This protein binds this small molecule.
Small molecule (SMILES): N[C@@H](CS)C(=O)O

Binding-site contacts:
Ligand atom CA contacts residue GLY295 of chain 1.B at 3.9 Å.
Ligand atom OXT contacts residue ASN155 of chain 1.B at 3.5 Å (h-bond).
Ligand atom CA contacts residue GLN224 of chain 1.B at 4.4 Å.
Ligand atom N contacts residue LYS127 of chain 1.B at 2.5 Å (salt-bridge).
Ligand atom SG contacts residue PHE225 of chain 1.B at 3.7 Å.
Ligand atom OXT contacts residue LYS127 of chain 1.B at 2.7 Å (salt-bridge).
Ligand atom OXT contacts residue SER153 of chain 1.B at 3.5 Å (h-bond).
Ligand atom CA contacts residue PLP1 of chain 1.F at 3.1 Å.
Ligand atom SG contacts residue GLY261 of chain 1.B at 3.6 Å.
Ligand atom C contacts residue ASN155 of chain 1.B at 4.4 Å.
Ligand atom OXT contacts residue THR152 of chain 1.B at 3.5 Å (h-bond).
Ligand atom C contacts residue LYS127 of chain 1.B at 3.0 Å.
Ligand atom SG contacts residue THR262 of chain 1.B at 3.7 Å.
Ligand atom O contacts residue GLN224 of chain 1.B at 3.0 Å (h-bond).
Ligand atom C contacts residue PLP1 of chain 1.F at 3.9 Å.
Ligand atom O contacts residue THR152 of chain 1.B at 2.7 Å (h-bond).
Ligand atom C contacts residue SER154 of chain 1.B at 4.3 Å.
Ligand atom C contacts residue THR152 of chain 1.B at 3.5 Å.
Ligand atom CB contacts residue SER153 of chain 1.B at 2.7 Å.
Ligand atom O contacts residue PHE156 of chain 1.B at 3.5 Å.
Ligand atom N contacts residue GLY295 of chain 1.B at 3.0 Å (h-bond).
Ligand atom OXT contacts residue PLP1 of chain 1.F at 3.6 Å.
Ligand atom CA contacts residue LYS127 of chain 1.B at 2.8 Å.
Ligand atom SG contacts residue SER153 of chain 1.B at 4.4 Å.
Ligand atom OXT contacts residue PHE156 of chain 1.B at 2.8 Å (h-bond).
Ligand atom C contacts residue PHE156 of chain 1.B at 3.8 Å (hydrophobic).
Ligand atom CB contacts residue LYS127 of chain 1.B at 4.3 Å.
Ligand atom SG contacts residue GLY295 of chain 1.B at 3.8 Å.
Ligand atom N contacts residue SER153 of chain 1.B at 3.2 Å (h-bond).
Ligand atom CB contacts residue PLP1 of chain 1.F at 4.3 Å.
Ligand atom CA contacts residue SER153 of chain 1.B at 3.0 Å.
Ligand atom O contacts residue SER153 of chain 1.B at 3.0 Å (h-bond).
Ligand atom O contacts residue SER154 of chain 1.B at 4.1 Å.
Ligand atom CB contacts residue GLY295 of chain 1.B at 3.5 Å.
Ligand atom OXT contacts residue SER154 of chain 1.B at 4.2 Å.
Ligand atom O contacts residue LYS127 of chain 1.B at 4.1 Å.
Ligand atom C contacts residue SER153 of chain 1.B at 3.0 Å.
Ligand atom N contacts residue PLP1 of chain 1.F at 2.1 Å.
Ligand atom C contacts residue GLN224 of chain 1.B at 3.9 Å.

Sequence of chain 1.B:
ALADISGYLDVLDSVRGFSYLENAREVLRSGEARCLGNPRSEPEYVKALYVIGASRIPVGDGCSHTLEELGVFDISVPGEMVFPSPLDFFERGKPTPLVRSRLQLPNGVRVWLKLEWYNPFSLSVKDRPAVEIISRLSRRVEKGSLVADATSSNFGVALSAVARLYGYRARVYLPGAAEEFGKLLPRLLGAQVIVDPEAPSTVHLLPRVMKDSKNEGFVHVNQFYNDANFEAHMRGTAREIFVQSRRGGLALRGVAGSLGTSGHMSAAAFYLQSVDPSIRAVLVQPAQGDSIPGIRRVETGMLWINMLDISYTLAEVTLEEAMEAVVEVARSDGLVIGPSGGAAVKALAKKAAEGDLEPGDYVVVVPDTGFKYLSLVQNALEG